A small-molecule ligand and the protein it binds are described below.
Small molecule (SMILES): CCCCCCc1ccc(Oc2ccccc2)c(O)c1

Sequence of chain 1.A:
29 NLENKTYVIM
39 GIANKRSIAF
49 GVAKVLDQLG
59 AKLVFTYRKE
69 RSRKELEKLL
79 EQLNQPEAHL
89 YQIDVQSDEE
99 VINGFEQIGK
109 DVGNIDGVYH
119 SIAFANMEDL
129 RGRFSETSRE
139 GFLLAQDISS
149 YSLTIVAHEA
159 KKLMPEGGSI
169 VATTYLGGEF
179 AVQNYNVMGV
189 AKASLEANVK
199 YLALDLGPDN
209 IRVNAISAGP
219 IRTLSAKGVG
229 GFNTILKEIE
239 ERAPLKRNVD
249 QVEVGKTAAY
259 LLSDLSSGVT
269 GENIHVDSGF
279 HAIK

Binding-site contacts:
Ligand atom CAC contacts residue LEU128 of chain 1.A at 4.0 Å (hydrophobic).
Ligand atom CAS contacts residue SER223 of chain 1.A at 3.6 Å.
Ligand atom CAA contacts residue GLY228 of chain 1.A at 3.9 Å.
Ligand atom CAM contacts residue PHE230 of chain 1.A at 3.6 Å (hydrophobic).
Ligand atom CAA contacts residue VAL227 of chain 1.A at 4.0 Å (hydrophobic).
Ligand atom CAC contacts residue ALA123 of chain 1.A at 3.8 Å (hydrophobic).
Ligand atom CAJ contacts residue TYR173 of chain 1.A at 3.9 Å (hydrophobic).
Ligand atom CAH contacts residue ALA224 of chain 1.A at 3.9 Å (hydrophobic).
Ligand atom CAN contacts residue TYR173 of chain 1.A at 3.9 Å (hydrophobic).
Ligand atom CAA contacts residue VAL180 of chain 1.A at 3.6 Å (hydrophobic).
Ligand atom OAB contacts residue LYS190 of chain 1.A at 3.7 Å.
Ligand atom CAK contacts residue VAL227 of chain 1.A at 3.5 Å (hydrophobic).
Ligand atom CAH contacts residue NAP1 of chain 1.J at 3.1 Å.
Ligand atom CAR contacts residue TYR183 of chain 1.A at 3.4 Å (hydrophobic).
Ligand atom OAP contacts residue NAP1 of chain 1.J at 3.2 Å (h-bond).
Ligand atom CAE contacts residue PHE122 of chain 1.A at 3.7 Å (hydrophobic).
Ligand atom OAP contacts residue SER223 of chain 1.A at 3.7 Å.
Ligand atom CAJ contacts residue NAP1 of chain 1.J at 3.4 Å.
Ligand atom CAJ contacts residue TYR183 of chain 1.A at 3.4 Å (hydrophobic).
Ligand atom CAO contacts residue NAP1 of chain 1.J at 3.3 Å.
Ligand atom CAK contacts residue GLY228 of chain 1.A at 3.9 Å.
Ligand atom CAT contacts residue NAP1 of chain 1.J at 3.5 Å.
Ligand atom CAA contacts residue GLN181 of chain 1.A at 3.2 Å.
Ligand atom OAB contacts residue NAP1 of chain 1.J at 2.6 Å (h-bond).
Ligand atom CAQ contacts residue NAP1 of chain 1.J at 3.2 Å.
Ligand atom CAE contacts residue ALA121 of chain 1.A at 3.6 Å (hydrophobic).
Ligand atom CAI contacts residue NAP1 of chain 1.J at 3.4 Å.
Ligand atom OAB contacts residue TYR183 of chain 1.A at 2.6 Å (h-bond).
Ligand atom CAG contacts residue NAP1 of chain 1.J at 3.8 Å.
Ligand atom CAM contacts residue TYR173 of chain 1.A at 3.9 Å (hydrophobic).
Ligand atom CAI contacts residue ALA224 of chain 1.A at 3.8 Å (hydrophobic).
Ligand atom CAO contacts residue TYR173 of chain 1.A at 3.9 Å (hydrophobic).
Ligand atom CAG contacts residue SER223 of chain 1.A at 3.5 Å.
Ligand atom CAS contacts residue NAP1 of chain 1.J at 3.7 Å.
Ligand atom CAD contacts residue LEU128 of chain 1.A at 3.5 Å (hydrophobic).
Ligand atom CAG contacts residue ALA121 of chain 1.A at 3.9 Å (hydrophobic).
Ligand atom CAL contacts residue TYR173 of chain 1.A at 3.4 Å (hydrophobic).
Ligand atom CAR contacts residue NAP1 of chain 1.J at 3.4 Å.
Ligand atom CAF contacts residue VAL227 of chain 1.A at 3.7 Å (hydrophobic).
Ligand atom CAC contacts residue MET186 of chain 1.A at 3.9 Å (hydrophobic).